Sequence of chain 1.I:
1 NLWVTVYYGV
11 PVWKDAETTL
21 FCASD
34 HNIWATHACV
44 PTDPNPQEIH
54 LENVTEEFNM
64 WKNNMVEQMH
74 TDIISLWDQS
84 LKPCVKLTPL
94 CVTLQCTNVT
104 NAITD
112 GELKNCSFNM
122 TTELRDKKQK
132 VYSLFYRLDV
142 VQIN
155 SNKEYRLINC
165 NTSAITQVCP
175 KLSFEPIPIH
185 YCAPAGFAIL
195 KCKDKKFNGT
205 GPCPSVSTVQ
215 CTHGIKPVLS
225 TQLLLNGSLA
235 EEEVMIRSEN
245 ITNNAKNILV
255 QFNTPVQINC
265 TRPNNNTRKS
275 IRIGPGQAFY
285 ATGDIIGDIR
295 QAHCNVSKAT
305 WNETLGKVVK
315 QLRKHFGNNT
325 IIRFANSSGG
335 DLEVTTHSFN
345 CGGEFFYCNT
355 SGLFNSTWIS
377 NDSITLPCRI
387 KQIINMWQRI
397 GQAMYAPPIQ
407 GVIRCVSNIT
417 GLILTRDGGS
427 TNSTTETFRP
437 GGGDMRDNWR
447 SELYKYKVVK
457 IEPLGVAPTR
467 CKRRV

A protein and the small-molecule ligand that binds it are described below.
Small molecule (SMILES): CC(=O)N[C@@H]1[C@@H](O)[C@H](O)[C@@H](CO)O[C@H]1O

Binding-site contacts:
Ligand atom O5 contacts residue GLU307 of chain 1.I at 4.3 Å.
Ligand atom O5 contacts residue ASN306 of chain 1.I at 2.2 Å (h-bond).
Ligand atom C2 contacts residue ASN306 of chain 1.I at 2.3 Å.
Ligand atom C1 contacts residue ASN306 of chain 1.I at 1.4 Å.
Ligand atom C3 contacts residue ASN306 of chain 1.I at 3.6 Å.
Ligand atom O6 contacts residue ASN306 of chain 1.I at 4.3 Å.
Ligand atom O7 contacts residue ASN306 of chain 1.I at 3.1 Å (h-bond).
Ligand atom O6 contacts residue TRP362 of chain 1.I at 4.5 Å.
Ligand atom C4 contacts residue ASN306 of chain 1.I at 4.0 Å.
Ligand atom C6 contacts residue GLU307 of chain 1.I at 4.2 Å.
Ligand atom C6 contacts residue ASN306 of chain 1.I at 4.5 Å.
Ligand atom C6 contacts residue TRP362 of chain 1.I at 3.9 Å (hydrophobic).
Ligand atom N2 contacts residue ASN306 of chain 1.I at 2.9 Å (h-bond).
Ligand atom O5 contacts residue TRP362 of chain 1.I at 4.2 Å.
Ligand atom C5 contacts residue ASN306 of chain 1.I at 3.6 Å.
Ligand atom O6 contacts residue GLU307 of chain 1.I at 2.8 Å (salt-bridge).
Ligand atom C8 contacts residue ASN306 of chain 1.I at 4.5 Å.
Ligand atom C8 contacts residue LYS302 of chain 1.I at 4.5 Å.
Ligand atom C7 contacts residue ASN306 of chain 1.I at 3.2 Å.
Ligand atom O7 contacts residue LYS302 of chain 1.I at 4.0 Å.